Sequence of chain 1.E:
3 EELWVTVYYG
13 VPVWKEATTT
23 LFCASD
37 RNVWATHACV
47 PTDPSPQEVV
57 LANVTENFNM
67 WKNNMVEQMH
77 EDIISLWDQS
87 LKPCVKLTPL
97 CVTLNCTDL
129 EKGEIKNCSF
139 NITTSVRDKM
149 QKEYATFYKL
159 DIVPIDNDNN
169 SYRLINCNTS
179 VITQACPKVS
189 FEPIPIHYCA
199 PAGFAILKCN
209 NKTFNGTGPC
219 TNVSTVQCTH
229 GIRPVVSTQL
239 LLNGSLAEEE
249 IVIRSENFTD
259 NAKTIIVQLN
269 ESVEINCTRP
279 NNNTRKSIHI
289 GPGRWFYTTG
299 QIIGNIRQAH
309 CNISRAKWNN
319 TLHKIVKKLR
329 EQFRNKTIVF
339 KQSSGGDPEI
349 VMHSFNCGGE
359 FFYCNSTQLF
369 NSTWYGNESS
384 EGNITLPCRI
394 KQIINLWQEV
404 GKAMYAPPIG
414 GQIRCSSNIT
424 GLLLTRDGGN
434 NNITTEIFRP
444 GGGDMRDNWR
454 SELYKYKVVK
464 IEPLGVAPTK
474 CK

This protein binds this small molecule.
Small molecule (SMILES): CC(=O)N[C@@H]1[C@@H](O)[C@H](O)[C@@H](CO)O[C@H]1O

Binding-site contacts:
Ligand atom C3 contacts residue ASN176 of chain 1.E at 3.9 Å.
Ligand atom O7 contacts residue ASN176 of chain 1.E at 3.2 Å (h-bond).
Ligand atom N2 contacts residue ASN176 of chain 1.E at 2.9 Å (h-bond).
Ligand atom C7 contacts residue ASN176 of chain 1.E at 3.2 Å.
Ligand atom O6 contacts residue ASN176 of chain 1.E at 4.1 Å.
Ligand atom O4 contacts residue ASP164 of chain 1.E at 4.2 Å.
Ligand atom O6 contacts residue VAL144 of chain 1.A at 3.5 Å.
Ligand atom O6 contacts residue ARG171 of chain 1.E at 3.3 Å.
Ligand atom C6 contacts residue ASN176 of chain 1.E at 4.5 Å.
Ligand atom C6 contacts residue ARG171 of chain 1.E at 3.7 Å.
Ligand atom C2 contacts residue ASN176 of chain 1.E at 2.5 Å.
Ligand atom C4 contacts residue ASN176 of chain 1.E at 4.4 Å.
Ligand atom C8 contacts residue ASN176 of chain 1.E at 4.3 Å.
Ligand atom O5 contacts residue ARG171 of chain 1.E at 3.9 Å.
Ligand atom C5 contacts residue ARG171 of chain 1.E at 4.4 Å.
Ligand atom C5 contacts residue ASN176 of chain 1.E at 3.9 Å.
Ligand atom C1 contacts residue ASN176 of chain 1.E at 1.5 Å.
Ligand atom C6 contacts residue ILE163 of chain 1.E at 4.0 Å (hydrophobic).
Ligand atom O5 contacts residue ASN176 of chain 1.E at 2.5 Å (h-bond).

Sequence of chain 1.A:
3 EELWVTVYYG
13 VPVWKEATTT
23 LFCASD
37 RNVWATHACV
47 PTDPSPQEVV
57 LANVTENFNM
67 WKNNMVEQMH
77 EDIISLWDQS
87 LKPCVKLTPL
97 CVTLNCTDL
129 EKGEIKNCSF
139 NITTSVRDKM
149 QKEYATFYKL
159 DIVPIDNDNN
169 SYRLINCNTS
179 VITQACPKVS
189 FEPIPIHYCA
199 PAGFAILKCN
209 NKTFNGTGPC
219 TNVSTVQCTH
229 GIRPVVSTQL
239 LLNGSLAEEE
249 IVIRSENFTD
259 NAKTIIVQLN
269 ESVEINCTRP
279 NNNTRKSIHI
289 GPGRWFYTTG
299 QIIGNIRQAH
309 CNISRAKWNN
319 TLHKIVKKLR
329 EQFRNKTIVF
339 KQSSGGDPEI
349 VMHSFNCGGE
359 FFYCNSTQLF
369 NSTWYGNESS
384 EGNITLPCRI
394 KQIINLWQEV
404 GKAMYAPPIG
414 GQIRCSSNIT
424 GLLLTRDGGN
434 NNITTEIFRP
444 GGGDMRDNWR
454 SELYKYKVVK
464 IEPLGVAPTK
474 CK